A small-molecule ligand and the protein it binds are described below.
Small molecule (SMILES): CC(=O)N[C@@H]1[C@@H](O)[C@H](O)[C@@H](CO)O[C@H]1O

Sequence of chain 1.A:
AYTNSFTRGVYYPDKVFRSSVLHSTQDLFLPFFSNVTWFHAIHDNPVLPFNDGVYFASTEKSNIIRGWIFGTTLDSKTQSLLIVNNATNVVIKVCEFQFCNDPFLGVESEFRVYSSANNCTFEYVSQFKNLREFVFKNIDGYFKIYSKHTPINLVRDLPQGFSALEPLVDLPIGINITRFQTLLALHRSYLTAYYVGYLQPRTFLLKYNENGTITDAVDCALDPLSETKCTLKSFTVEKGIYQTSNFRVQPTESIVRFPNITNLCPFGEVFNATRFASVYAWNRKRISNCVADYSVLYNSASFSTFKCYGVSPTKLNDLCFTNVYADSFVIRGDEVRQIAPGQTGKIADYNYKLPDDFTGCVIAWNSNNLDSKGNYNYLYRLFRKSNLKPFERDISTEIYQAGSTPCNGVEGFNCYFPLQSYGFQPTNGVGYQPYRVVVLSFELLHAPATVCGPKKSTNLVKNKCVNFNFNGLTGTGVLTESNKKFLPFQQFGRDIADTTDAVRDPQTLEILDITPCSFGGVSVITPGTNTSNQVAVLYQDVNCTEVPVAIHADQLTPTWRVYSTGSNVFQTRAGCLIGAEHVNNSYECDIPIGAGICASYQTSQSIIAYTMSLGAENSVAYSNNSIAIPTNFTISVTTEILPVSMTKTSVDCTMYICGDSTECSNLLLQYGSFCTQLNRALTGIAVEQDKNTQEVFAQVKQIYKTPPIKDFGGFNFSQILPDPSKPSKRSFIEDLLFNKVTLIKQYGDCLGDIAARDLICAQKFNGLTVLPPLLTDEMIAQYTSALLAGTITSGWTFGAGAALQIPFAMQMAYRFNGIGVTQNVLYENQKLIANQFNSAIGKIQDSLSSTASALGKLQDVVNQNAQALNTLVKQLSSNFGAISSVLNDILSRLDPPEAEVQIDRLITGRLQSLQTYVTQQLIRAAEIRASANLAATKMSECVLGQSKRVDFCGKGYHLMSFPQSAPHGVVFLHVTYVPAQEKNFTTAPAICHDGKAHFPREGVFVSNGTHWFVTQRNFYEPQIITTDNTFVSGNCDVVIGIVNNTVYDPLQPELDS

Binding-site contacts:
Ligand atom O5 contacts residue GLU606 of chain 1.A at 4.2 Å.
Ligand atom O5 contacts residue ASN603 of chain 1.A at 2.4 Å (h-bond).
Ligand atom C7 contacts residue ASN603 of chain 1.A at 3.8 Å.
Ligand atom C3 contacts residue ASN603 of chain 1.A at 3.8 Å.
Ligand atom C8 contacts residue ASN603 of chain 1.A at 4.5 Å.
Ligand atom N2 contacts residue ASN603 of chain 1.A at 2.9 Å (h-bond).
Ligand atom C4 contacts residue ASN603 of chain 1.A at 4.3 Å.
Ligand atom C8 contacts residue GLN631 of chain 1.A at 3.4 Å.
Ligand atom O7 contacts residue ASN603 of chain 1.A at 4.3 Å.
Ligand atom C5 contacts residue ASN603 of chain 1.A at 3.7 Å.
Ligand atom C1 contacts residue ASN603 of chain 1.A at 1.4 Å.
Ligand atom C8 contacts residue ILE821 of chain 1.B at 4.4 Å (hydrophobic).
Ligand atom C2 contacts residue ASN603 of chain 1.A at 2.5 Å.

Sequence of chain 1.B:
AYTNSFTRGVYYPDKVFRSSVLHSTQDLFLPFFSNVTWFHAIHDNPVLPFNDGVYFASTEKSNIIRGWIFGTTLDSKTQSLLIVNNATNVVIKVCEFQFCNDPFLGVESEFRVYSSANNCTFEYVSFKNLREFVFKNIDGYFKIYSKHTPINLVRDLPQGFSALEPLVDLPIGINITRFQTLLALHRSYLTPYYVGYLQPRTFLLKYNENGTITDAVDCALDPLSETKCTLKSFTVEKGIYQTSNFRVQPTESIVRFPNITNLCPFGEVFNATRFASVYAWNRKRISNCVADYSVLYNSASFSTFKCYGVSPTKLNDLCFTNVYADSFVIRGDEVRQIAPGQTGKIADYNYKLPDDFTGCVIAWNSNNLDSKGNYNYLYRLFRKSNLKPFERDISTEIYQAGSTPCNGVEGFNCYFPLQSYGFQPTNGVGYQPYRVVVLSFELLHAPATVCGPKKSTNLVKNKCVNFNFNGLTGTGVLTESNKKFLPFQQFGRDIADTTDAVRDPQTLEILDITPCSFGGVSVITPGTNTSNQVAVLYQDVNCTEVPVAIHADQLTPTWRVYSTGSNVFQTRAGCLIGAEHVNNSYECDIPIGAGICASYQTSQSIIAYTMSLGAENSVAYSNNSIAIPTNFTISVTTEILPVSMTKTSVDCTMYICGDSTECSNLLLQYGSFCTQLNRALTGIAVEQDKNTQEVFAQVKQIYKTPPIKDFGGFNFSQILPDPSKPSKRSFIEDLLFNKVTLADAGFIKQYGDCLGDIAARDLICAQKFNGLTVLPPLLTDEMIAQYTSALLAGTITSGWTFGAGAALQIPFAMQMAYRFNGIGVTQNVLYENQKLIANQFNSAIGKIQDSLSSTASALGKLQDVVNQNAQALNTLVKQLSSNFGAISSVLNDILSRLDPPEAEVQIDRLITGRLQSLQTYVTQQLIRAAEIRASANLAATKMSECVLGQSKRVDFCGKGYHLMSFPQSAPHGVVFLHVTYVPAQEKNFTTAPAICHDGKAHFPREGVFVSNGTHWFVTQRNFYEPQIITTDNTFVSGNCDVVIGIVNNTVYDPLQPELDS